The small molecule below binds the protein below.
Small molecule (SMILES): CC(=O)N[C@H]1[C@H](O[C@H]2[C@H](O)[C@@H](NC(C)=O)CO[C@@H]2CO[C@@H]2O[C@@H](C)[C@@H](O)[C@@H](O)[C@@H]2O)O[C@H](CO)[C@@H](O)[C@@H]1O

Binding-site contacts:
Ligand atom C5 contacts residue THR156 of chain 18.E at 3.8 Å.
Ligand atom C8 contacts residue ASN157 of chain 18.E at 3.6 Å.
Ligand atom C1 contacts residue ASN154 of chain 18.E at 1.4 Å.
Ligand atom C6 contacts residue ASN157 of chain 18.E at 3.3 Å.
Ligand atom C6 contacts residue THR156 of chain 18.E at 3.6 Å.
Ligand atom O6 contacts residue HIS148 of chain 18.E at 3.8 Å.
Ligand atom C5 contacts residue ASN154 of chain 18.E at 3.6 Å.
Ligand atom C4 contacts residue ASN154 of chain 18.E at 4.2 Å.
Ligand atom C6 contacts residue ASP161 of chain 18.E at 3.6 Å.
Ligand atom O5 contacts residue THR156 of chain 18.E at 3.8 Å.
Ligand atom O7 contacts residue ASN154 of chain 18.E at 4.2 Å.
Ligand atom O7 contacts residue GLY150 of chain 18.E at 2.9 Å (h-bond).
Ligand atom O5 contacts residue MET151 of chain 18.E at 3.9 Å.
Ligand atom C4 contacts residue MET151 of chain 18.E at 3.9 Å (hydrophobic).
Ligand atom O7 contacts residue HIS148 of chain 18.E at 3.6 Å (h-bond).
Ligand atom O5 contacts residue ASN154 of chain 18.E at 2.3 Å (h-bond).
Ligand atom C8 contacts residue GLY150 of chain 18.E at 3.7 Å.
Ligand atom O6 contacts residue MET151 of chain 18.E at 4.3 Å.
Ligand atom C3 contacts residue MET151 of chain 18.E at 4.0 Å (hydrophobic).
Ligand atom C3 contacts residue ASN154 of chain 18.E at 3.8 Å.
Ligand atom O4 contacts residue ASP161 of chain 18.E at 4.0 Å.
Ligand atom C2 contacts residue MET151 of chain 18.E at 4.2 Å (hydrophobic).
Ligand atom C1 contacts residue GLY150 of chain 18.E at 4.0 Å.
Ligand atom C2 contacts residue GLY150 of chain 18.E at 3.7 Å.
Ligand atom O6 contacts residue THR156 of chain 18.E at 4.4 Å.
Ligand atom O5 contacts residue THR156 of chain 18.E at 3.8 Å.
Ligand atom N2 contacts residue ASN154 of chain 18.E at 2.9 Å (h-bond).
Ligand atom C2 contacts residue ASN154 of chain 18.E at 2.4 Å.
Ligand atom C6 contacts residue THR156 of chain 18.E at 3.9 Å.
Ligand atom N2 contacts residue GLY150 of chain 18.E at 3.4 Å (h-bond).
Ligand atom C4 contacts residue ASP161 of chain 18.E at 4.0 Å.
Ligand atom C1 contacts residue THR156 of chain 18.E at 4.0 Å.
Ligand atom O5 contacts residue ASN157 of chain 18.E at 4.0 Å.
Ligand atom C5 contacts residue THR156 of chain 18.E at 3.8 Å.
Ligand atom C7 contacts residue ASN154 of chain 18.E at 3.7 Å.
Ligand atom C7 contacts residue GLY150 of chain 18.E at 3.0 Å.
Ligand atom C1 contacts residue MET151 of chain 18.E at 4.2 Å (hydrophobic).
Ligand atom C5 contacts residue ASP161 of chain 18.E at 4.5 Å.
Ligand atom C5 contacts residue MET151 of chain 18.E at 3.9 Å (hydrophobic).

Sequence of chain 18.E:
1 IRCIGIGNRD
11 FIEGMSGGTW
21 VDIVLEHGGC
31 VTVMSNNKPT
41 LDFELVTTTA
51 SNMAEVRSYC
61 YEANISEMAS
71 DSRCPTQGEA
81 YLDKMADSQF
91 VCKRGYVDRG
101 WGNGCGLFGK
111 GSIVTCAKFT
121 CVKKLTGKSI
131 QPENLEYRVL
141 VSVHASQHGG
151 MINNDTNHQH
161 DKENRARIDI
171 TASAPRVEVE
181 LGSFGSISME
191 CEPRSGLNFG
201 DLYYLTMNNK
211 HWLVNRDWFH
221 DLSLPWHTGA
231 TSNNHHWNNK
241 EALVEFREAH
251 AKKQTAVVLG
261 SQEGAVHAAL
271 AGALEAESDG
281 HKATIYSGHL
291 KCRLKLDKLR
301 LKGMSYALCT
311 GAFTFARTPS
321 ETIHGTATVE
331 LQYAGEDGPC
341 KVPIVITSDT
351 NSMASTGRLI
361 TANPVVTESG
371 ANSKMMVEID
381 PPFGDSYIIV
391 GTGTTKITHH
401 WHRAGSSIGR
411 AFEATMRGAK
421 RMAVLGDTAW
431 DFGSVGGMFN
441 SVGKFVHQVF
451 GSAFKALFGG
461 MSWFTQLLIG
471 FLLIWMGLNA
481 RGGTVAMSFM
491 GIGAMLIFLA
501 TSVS